Sequence of chain 1.B:
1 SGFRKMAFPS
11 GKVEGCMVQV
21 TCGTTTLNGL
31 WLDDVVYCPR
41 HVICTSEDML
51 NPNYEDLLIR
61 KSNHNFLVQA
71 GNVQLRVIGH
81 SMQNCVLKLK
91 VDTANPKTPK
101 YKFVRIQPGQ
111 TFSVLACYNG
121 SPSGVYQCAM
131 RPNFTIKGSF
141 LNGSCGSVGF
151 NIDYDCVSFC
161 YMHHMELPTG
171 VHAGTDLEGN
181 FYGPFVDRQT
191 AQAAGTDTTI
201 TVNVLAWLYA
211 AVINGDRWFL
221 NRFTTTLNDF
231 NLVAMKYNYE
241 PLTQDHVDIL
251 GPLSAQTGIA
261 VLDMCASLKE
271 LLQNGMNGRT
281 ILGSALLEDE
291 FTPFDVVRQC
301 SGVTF

The small molecule below binds the protein below.
Small molecule (SMILES): COc1ccc2cncc(NC(=O)[C@@H]3CCOc4ccc(Cl)cc43)c2c1

Sequence of chain 1.A:
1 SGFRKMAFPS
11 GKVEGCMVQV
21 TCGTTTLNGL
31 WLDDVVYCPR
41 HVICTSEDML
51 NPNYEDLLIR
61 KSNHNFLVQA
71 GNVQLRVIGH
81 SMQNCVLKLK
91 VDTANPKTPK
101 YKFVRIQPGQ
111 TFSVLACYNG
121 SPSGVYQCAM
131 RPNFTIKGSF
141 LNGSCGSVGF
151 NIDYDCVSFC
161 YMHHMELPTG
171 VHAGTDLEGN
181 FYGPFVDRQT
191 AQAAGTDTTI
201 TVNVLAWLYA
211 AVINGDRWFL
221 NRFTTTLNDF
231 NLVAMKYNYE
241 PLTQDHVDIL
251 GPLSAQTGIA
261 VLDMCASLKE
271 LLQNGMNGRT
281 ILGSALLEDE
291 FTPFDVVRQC

Binding-site contacts:
Ligand atom C19 contacts residue ASN142 of chain 1.A at 3.4 Å.
Ligand atom CL contacts residue MET165 of chain 1.A at 3.7 Å.
Ligand atom C3 contacts residue ASN142 of chain 1.A at 3.7 Å.
Ligand atom C15 contacts residue HIS164 of chain 1.A at 3.8 Å.
Ligand atom C5 contacts residue HIS163 of chain 1.A at 3.7 Å.
Ligand atom N1 contacts residue CYS145 of chain 1.A at 3.9 Å.
Ligand atom C3 contacts residue GLU166 of chain 1.A at 3.7 Å.
Ligand atom N contacts residue SER144 of chain 1.A at 3.8 Å.
Ligand atom C4 contacts residue LEU141 of chain 1.A at 3.8 Å (hydrophobic).
Ligand atom C15 contacts residue MET165 of chain 1.A at 3.5 Å (hydrophobic).
Ligand atom C5 contacts residue PHE140 of chain 1.A at 3.5 Å (hydrophobic).
Ligand atom C16 contacts residue MET165 of chain 1.A at 3.6 Å (hydrophobic).
Ligand atom N contacts residue HIS163 of chain 1.A at 2.6 Å (h-bond).
Ligand atom C3 contacts residue PHE140 of chain 1.A at 3.7 Å (hydrophobic).
Ligand atom C14 contacts residue MET49 of chain 1.A at 3.5 Å (hydrophobic).
Ligand atom C14 contacts residue ARG188 of chain 1.A at 3.4 Å.
Ligand atom C6 contacts residue GLU166 of chain 1.A at 3.9 Å.
Ligand atom C6 contacts residue CYS145 of chain 1.A at 3.7 Å (hydrophobic).
Ligand atom N contacts residue GLU166 of chain 1.A at 3.8 Å.
Ligand atom C13 contacts residue GLN189 of chain 1.A at 3.7 Å.
Ligand atom C15 contacts residue MET49 of chain 1.A at 3.7 Å (hydrophobic).
Ligand atom C16 contacts residue HIS164 of chain 1.A at 3.4 Å.
Ligand atom CL contacts residue HIS164 of chain 1.A at 3.4 Å.
Ligand atom C14 contacts residue MET165 of chain 1.A at 3.6 Å (hydrophobic).
Ligand atom C5 contacts residue GLU166 of chain 1.A at 3.4 Å.
Ligand atom CL contacts residue HIS41 of chain 1.A at 3.4 Å.
Ligand atom C13 contacts residue ARG188 of chain 1.A at 3.7 Å.
Ligand atom CL contacts residue ASP187 of chain 1.A at 3.5 Å.
Ligand atom C6 contacts residue HIS163 of chain 1.A at 3.1 Å.
Ligand atom C1 contacts residue ASN142 of chain 1.A at 3.8 Å.
Ligand atom C2 contacts residue ASN142 of chain 1.A at 3.9 Å.
Ligand atom C3 contacts residue LEU141 of chain 1.A at 3.7 Å (hydrophobic).
Ligand atom C5 contacts residue LEU141 of chain 1.A at 3.6 Å (hydrophobic).
Ligand atom C4 contacts residue GLU166 of chain 1.A at 3.8 Å.
Ligand atom O contacts residue ASN142 of chain 1.A at 3.9 Å.
Ligand atom C13 contacts residue MET165 of chain 1.A at 3.8 Å (hydrophobic).
Ligand atom O1 contacts residue GLU166 of chain 1.A at 2.9 Å (salt-bridge).
Ligand atom C13 contacts residue MET49 of chain 1.A at 3.9 Å (hydrophobic).
Ligand atom O1 contacts residue MET165 of chain 1.A at 3.2 Å.
Ligand atom N contacts residue PHE140 of chain 1.A at 3.9 Å.